The small molecule below binds the protein below.
Small molecule (SMILES): CC(=O)N[C@@H]1[C@@H](O)[C@H](O)[C@@H](CO)O[C@H]1O

Sequence of chain 1.D:
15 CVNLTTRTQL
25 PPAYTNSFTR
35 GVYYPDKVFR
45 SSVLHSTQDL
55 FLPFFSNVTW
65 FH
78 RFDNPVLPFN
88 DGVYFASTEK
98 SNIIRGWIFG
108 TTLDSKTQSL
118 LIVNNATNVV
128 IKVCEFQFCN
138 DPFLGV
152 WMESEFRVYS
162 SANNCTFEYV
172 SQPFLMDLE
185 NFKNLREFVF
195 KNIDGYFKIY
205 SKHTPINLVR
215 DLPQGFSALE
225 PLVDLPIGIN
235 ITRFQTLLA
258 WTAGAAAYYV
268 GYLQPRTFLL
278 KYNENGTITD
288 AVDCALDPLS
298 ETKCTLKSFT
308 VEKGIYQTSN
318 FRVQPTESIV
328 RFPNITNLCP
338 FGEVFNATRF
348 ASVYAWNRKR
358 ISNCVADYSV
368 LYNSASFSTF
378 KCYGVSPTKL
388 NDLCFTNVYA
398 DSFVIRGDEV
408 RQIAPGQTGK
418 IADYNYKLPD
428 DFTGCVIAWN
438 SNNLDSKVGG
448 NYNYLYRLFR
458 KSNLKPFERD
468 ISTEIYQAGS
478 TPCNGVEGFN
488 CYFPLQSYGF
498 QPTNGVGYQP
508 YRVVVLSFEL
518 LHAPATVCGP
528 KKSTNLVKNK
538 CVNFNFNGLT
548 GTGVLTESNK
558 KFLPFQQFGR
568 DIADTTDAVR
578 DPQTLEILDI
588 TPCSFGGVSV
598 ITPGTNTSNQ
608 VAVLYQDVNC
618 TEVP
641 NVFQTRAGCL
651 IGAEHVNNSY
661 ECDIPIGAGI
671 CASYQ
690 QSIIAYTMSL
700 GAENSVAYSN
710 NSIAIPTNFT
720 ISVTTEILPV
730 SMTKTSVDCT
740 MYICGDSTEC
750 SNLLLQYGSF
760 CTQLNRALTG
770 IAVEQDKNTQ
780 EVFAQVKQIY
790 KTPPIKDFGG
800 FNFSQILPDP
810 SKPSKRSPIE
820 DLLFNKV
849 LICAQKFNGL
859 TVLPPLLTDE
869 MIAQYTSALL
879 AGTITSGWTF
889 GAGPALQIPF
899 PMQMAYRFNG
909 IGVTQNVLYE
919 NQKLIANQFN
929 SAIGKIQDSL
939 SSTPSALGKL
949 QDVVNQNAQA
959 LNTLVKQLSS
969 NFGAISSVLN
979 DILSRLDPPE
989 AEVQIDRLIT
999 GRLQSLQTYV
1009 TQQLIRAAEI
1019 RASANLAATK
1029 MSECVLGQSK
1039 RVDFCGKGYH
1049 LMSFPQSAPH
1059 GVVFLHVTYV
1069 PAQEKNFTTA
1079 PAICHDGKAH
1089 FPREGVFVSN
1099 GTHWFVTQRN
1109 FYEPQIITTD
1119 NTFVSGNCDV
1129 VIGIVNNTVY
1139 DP

Binding-site contacts:
Ligand atom C6 contacts residue ASN657 of chain 1.D at 4.1 Å.
Ligand atom C2 contacts residue ASN657 of chain 1.D at 2.6 Å.
Ligand atom C7 contacts residue ASN657 of chain 1.D at 4.3 Å.
Ligand atom C4 contacts residue ASN657 of chain 1.D at 4.3 Å.
Ligand atom C3 contacts residue ASN657 of chain 1.D at 3.9 Å.
Ligand atom C8 contacts residue HIS655 of chain 1.D at 2.9 Å.
Ligand atom C5 contacts residue ASN657 of chain 1.D at 3.7 Å.
Ligand atom C1 contacts residue ASN657 of chain 1.D at 1.5 Å.
Ligand atom C7 contacts residue HIS655 of chain 1.D at 3.8 Å.
Ligand atom O5 contacts residue ASN657 of chain 1.D at 2.4 Å (h-bond).
Ligand atom N2 contacts residue HIS655 of chain 1.D at 4.0 Å.
Ligand atom N2 contacts residue ASN657 of chain 1.D at 3.1 Å (h-bond).
Ligand atom C8 contacts residue VAL656 of chain 1.D at 4.5 Å (hydrophobic).